Sequence of chain 3.B:
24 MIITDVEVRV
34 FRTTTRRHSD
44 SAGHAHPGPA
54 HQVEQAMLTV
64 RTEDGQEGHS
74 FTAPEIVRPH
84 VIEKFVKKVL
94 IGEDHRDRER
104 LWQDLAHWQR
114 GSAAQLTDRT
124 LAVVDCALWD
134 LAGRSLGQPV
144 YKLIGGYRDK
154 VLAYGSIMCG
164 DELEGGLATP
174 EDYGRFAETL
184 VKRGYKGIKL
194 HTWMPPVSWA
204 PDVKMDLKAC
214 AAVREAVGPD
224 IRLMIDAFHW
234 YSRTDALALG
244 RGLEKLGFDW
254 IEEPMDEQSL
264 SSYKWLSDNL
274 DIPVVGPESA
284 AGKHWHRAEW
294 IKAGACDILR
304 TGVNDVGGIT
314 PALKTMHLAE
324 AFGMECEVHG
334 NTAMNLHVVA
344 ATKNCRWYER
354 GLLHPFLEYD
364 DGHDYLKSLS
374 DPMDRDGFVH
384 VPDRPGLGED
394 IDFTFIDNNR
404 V

Sequence of chain 3.A:
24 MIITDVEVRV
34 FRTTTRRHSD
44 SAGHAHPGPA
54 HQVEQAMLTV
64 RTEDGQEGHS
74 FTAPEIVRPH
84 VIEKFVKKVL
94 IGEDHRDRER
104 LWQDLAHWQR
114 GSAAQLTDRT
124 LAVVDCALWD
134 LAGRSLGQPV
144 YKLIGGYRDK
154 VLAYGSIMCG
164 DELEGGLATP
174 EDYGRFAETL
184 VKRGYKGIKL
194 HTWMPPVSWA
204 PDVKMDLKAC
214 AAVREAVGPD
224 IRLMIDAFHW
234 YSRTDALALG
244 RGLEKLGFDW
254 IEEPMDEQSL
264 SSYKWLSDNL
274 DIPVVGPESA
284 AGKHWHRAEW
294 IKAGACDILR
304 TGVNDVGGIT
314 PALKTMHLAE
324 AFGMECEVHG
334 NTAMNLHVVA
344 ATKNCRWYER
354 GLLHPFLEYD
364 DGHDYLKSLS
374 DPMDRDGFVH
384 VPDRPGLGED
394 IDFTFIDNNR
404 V

Binding-site contacts:
Ligand atom OH6 contacts residue ARG303 of chain 3.B at 3.0 Å (salt-bridge).
Ligand atom OH6 contacts residue MG1 of chain 3.O at 2.5 Å.
Ligand atom OH3 contacts residue LLH1 of chain 3.R at 1.1 Å (h-bond).
Ligand atom C1 contacts residue LLH1 of chain 3.R at 0.1 Å.
Ligand atom C2 contacts residue LLH1 of chain 3.R at 0.3 Å.
Ligand atom OH3 contacts residue ARG113 of chain 3.A at 3.0 Å (salt-bridge).
Ligand atom C3 contacts residue LLH1 of chain 3.R at 0.4 Å.
Ligand atom C4 contacts residue LLH1 of chain 3.R at 1.0 Å.
Ligand atom OH6 contacts residue ASP229 of chain 3.B at 3.2 Å (salt-bridge).
Ligand atom OH6 contacts residue LLH1 of chain 3.R at 0.6 Å (h-bond).
Ligand atom O1A contacts residue HIS47 of chain 3.B at 3.0 Å (h-bond).
Ligand atom O1A contacts residue LLH1 of chain 3.R at 0.3 Å (h-bond).
Ligand atom C5 contacts residue HIS332 of chain 3.B at 3.5 Å.
Ligand atom C5 contacts residue HIS194 of chain 3.B at 3.5 Å.
Ligand atom OH4 contacts residue HIS194 of chain 3.B at 3.4 Å (h-bond).
Ligand atom N6 contacts residue GLU352 of chain 3.B at 3.0 Å (salt-bridge).
Ligand atom OH2 contacts residue LLH1 of chain 3.R at 0.4 Å (h-bond).
Ligand atom C5 contacts residue MG1 of chain 3.O at 3.0 Å.
Ligand atom OH6 contacts residue LYS192 of chain 3.B at 2.8 Å (salt-bridge).
Ligand atom O1A contacts residue HIS232 of chain 3.B at 2.7 Å (h-bond).
Ligand atom OH5 contacts residue MG1 of chain 3.O at 2.0 Å.
Ligand atom N6 contacts residue HIS332 of chain 3.B at 3.2 Å.
Ligand atom O1B contacts residue HIS47 of chain 3.B at 2.8 Å (h-bond).
Ligand atom C5 contacts residue LLH1 of chain 3.R at 0.5 Å.
Ligand atom N6 contacts residue MG1 of chain 3.O at 3.1 Å.
Ligand atom OH5 contacts residue GLU281 of chain 3.B at 3.0 Å (salt-bridge).
Ligand atom C1 contacts residue HIS47 of chain 3.B at 3.3 Å.
Ligand atom C5 contacts residue GLU281 of chain 3.B at 3.4 Å.
Ligand atom OH5 contacts residue LLH1 of chain 3.R at 0.2 Å (h-bond).
Ligand atom C4 contacts residue HIS332 of chain 3.B at 3.4 Å.
Ligand atom O1A contacts residue ARG113 of chain 3.A at 3.4 Å (salt-bridge).
Ligand atom OH5 contacts residue ASP229 of chain 3.B at 2.8 Å (salt-bridge).
Ligand atom OH2 contacts residue HIS232 of chain 3.B at 3.1 Å (h-bond).
Ligand atom OH4 contacts residue LLH1 of chain 3.R at 0.8 Å.
Ligand atom OH2 contacts residue HIS194 of chain 3.B at 3.2 Å.
Ligand atom O1B contacts residue LLH1 of chain 3.R at 0.1 Å (h-bond).
Ligand atom OH6 contacts residue GLU352 of chain 3.B at 2.9 Å (salt-bridge).
Ligand atom OH6 contacts residue GLU255 of chain 3.B at 3.2 Å (salt-bridge).
Ligand atom OH6 contacts residue GLU281 of chain 3.B at 3.3 Å (salt-bridge).
Ligand atom N6 contacts residue LLH1 of chain 3.R at 0.7 Å (h-bond).

The small molecule below binds the protein below.
Small molecule (SMILES): O=C(NO)[C@@H](O)[C@H](O)[C@@H](O)C(=O)[O-]